Binding-site contacts:
Ligand atom C12 contacts residue NDP1 of chain 1.C at 3.4 Å.
Ligand atom C18 contacts residue TYR167 of chain 1.A at 3.4 Å (hydrophobic).
Ligand atom O2 contacts residue NDP1 of chain 1.C at 3.7 Å.
Ligand atom C7 contacts residue ILE211 of chain 1.A at 3.8 Å (hydrophobic).
Ligand atom C7 contacts residue LEU110 of chain 1.A at 4.1 Å (hydrophobic).
Ligand atom O4 contacts residue THR206 of chain 1.A at 3.6 Å.
Ligand atom C11 contacts residue TYR167 of chain 1.A at 3.9 Å (hydrophobic).
Ligand atom C19 contacts residue ILE164 of chain 1.A at 3.7 Å (hydrophobic).
Ligand atom C19 contacts residue ALA156 of chain 1.A at 3.8 Å (hydrophobic).
Ligand atom C1 contacts residue LEU201 of chain 1.A at 3.8 Å (hydrophobic).
Ligand atom C11 contacts residue SER154 of chain 1.A at 3.9 Å.
Ligand atom C15 contacts residue LEU110 of chain 1.A at 3.8 Å (hydrophobic).
Ligand atom C21 contacts residue ILE105 of chain 1.A at 3.3 Å (hydrophobic).
Ligand atom C12 contacts residue TYR167 of chain 1.A at 4.0 Å (hydrophobic).
Ligand atom O4 contacts residue ALA207 of chain 1.A at 4.0 Å.
Ligand atom C3 contacts residue GLN161 of chain 1.A at 4.1 Å.
Ligand atom O4 contacts residue THR204 of chain 1.A at 4.1 Å.
Ligand atom O3 contacts residue ILE105 of chain 1.A at 3.7 Å.
Ligand atom O2 contacts residue SER154 of chain 1.A at 3.1 Å (h-bond).
Ligand atom O1 contacts residue LEU201 of chain 1.A at 3.7 Å.
Ligand atom C21 contacts residue NDP1 of chain 1.C at 3.8 Å.
Ligand atom O3 contacts residue THR108 of chain 1.A at 4.0 Å.
Ligand atom C6 contacts residue ILE215 of chain 1.A at 4.0 Å (hydrophobic).
Ligand atom C19 contacts residue SER154 of chain 1.A at 3.4 Å.
Ligand atom C3 contacts residue LEU201 of chain 1.A at 4.0 Å (hydrophobic).
Ligand atom C6 contacts residue GLN161 of chain 1.A at 3.6 Å.
Ligand atom O2 contacts residue TYR167 of chain 1.A at 2.8 Å (h-bond).
Ligand atom C21 contacts residue THR206 of chain 1.A at 3.7 Å.
Ligand atom C20 contacts residue THR206 of chain 1.A at 3.8 Å.
Ligand atom C1 contacts residue SER154 of chain 1.A at 3.8 Å.
Ligand atom C16 contacts residue GLU210 of chain 1.A at 3.8 Å.
Ligand atom C11 contacts residue NDP1 of chain 1.C at 3.4 Å.
Ligand atom C20 contacts residue ILE105 of chain 1.A at 4.0 Å (hydrophobic).
Ligand atom C4 contacts residue GLN161 of chain 1.A at 3.5 Å.
Ligand atom C2 contacts residue LEU201 of chain 1.A at 3.7 Å (hydrophobic).
Ligand atom O4 contacts residue NDP1 of chain 1.C at 2.9 Å (h-bond).
Ligand atom C5 contacts residue GLN161 of chain 1.A at 3.7 Å.
Ligand atom C17 contacts residue ALA207 of chain 1.A at 4.1 Å (hydrophobic).
Ligand atom C1 contacts residue GLY200 of chain 1.A at 4.2 Å.
Ligand atom C2 contacts residue LEU155 of chain 1.A at 3.9 Å (hydrophobic).

Sequence of chain 1.A:
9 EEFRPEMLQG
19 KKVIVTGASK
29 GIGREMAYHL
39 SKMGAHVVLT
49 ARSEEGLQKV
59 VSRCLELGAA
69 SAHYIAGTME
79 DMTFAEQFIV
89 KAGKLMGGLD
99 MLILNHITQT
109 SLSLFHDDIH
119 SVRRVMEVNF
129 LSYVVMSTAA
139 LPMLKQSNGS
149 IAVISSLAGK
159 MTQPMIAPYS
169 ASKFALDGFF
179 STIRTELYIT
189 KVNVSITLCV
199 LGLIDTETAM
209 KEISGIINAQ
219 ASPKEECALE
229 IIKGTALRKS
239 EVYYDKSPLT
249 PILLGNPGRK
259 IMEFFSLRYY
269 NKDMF

This small molecule binds to this protein.
Small molecule (SMILES): C[C@]12C[C@H](O)[C@H]3[C@@H](CCC4=CC(=O)CC[C@@]43C)[C@@H]1CC[C@@H]2C(=O)CO